Binding-site contacts:
Ligand atom C5A contacts residue TYR277 of chain 1.A at 3.8 Å (hydrophobic).
Ligand atom O1 contacts residue ARG334 of chain 1.A at 4.3 Å.
Ligand atom CM2 contacts residue VAL332 of chain 1.A at 4.1 Å (hydrophobic).
Ligand atom C7A contacts residue TYR277 of chain 1.A at 3.9 Å (hydrophobic).
Ligand atom C7A contacts residue ARG377 of chain 1.A at 3.6 Å.
Ligand atom O1 contacts residue ARG377 of chain 1.A at 4.4 Å.
Ligand atom C5A contacts residue ARG334 of chain 1.A at 4.3 Å.
Ligand atom C6A contacts residue ARG377 of chain 1.A at 4.2 Å.
Ligand atom C4A contacts residue ARG377 of chain 1.A at 4.4 Å.
Ligand atom C6A contacts residue ARG334 of chain 1.A at 3.0 Å.
Ligand atom N1A contacts residue SER333 of chain 1.A at 3.7 Å.
Ligand atom C6A contacts residue TYR277 of chain 1.A at 4.2 Å (hydrophobic).
Ligand atom C5A contacts residue ARG377 of chain 1.A at 3.8 Å.
Ligand atom N1A contacts residue VAL332 of chain 1.A at 3.6 Å (h-bond).
Ligand atom C7A contacts residue SER333 of chain 1.A at 4.2 Å.
Ligand atom C6A contacts residue VAL332 of chain 1.A at 4.4 Å (hydrophobic).
Ligand atom C7A contacts residue HIS313 of chain 1.A at 4.3 Å.
Ligand atom C6A contacts residue SER333 of chain 1.A at 3.6 Å.
Ligand atom O1 contacts residue GLY335 of chain 1.A at 3.8 Å.
Ligand atom C2A contacts residue VAL332 of chain 1.A at 4.3 Å (hydrophobic).
Ligand atom C4A contacts residue TYR277 of chain 1.A at 4.3 Å (hydrophobic).
Ligand atom O1 contacts residue SER333 of chain 1.A at 3.4 Å (h-bond).
Ligand atom N4A contacts residue LEU250 of chain 1.A at 3.8 Å.
Ligand atom C5A contacts residue SER333 of chain 1.A at 4.4 Å.
Ligand atom O1 contacts residue HIS313 of chain 1.A at 3.2 Å (h-bond).
Ligand atom C6A contacts residue GLY335 of chain 1.A at 4.4 Å.
Ligand atom C2A contacts residue ARG334 of chain 1.A at 4.2 Å.
Ligand atom O1 contacts residue TYR277 of chain 1.A at 3.4 Å (h-bond).
Ligand atom N1A contacts residue ARG334 of chain 1.A at 3.0 Å (salt-bridge).

The small molecule below binds the protein below.
Small molecule (SMILES): Cc1ncc(CO)c(N)n1

Sequence of chain 1.A:
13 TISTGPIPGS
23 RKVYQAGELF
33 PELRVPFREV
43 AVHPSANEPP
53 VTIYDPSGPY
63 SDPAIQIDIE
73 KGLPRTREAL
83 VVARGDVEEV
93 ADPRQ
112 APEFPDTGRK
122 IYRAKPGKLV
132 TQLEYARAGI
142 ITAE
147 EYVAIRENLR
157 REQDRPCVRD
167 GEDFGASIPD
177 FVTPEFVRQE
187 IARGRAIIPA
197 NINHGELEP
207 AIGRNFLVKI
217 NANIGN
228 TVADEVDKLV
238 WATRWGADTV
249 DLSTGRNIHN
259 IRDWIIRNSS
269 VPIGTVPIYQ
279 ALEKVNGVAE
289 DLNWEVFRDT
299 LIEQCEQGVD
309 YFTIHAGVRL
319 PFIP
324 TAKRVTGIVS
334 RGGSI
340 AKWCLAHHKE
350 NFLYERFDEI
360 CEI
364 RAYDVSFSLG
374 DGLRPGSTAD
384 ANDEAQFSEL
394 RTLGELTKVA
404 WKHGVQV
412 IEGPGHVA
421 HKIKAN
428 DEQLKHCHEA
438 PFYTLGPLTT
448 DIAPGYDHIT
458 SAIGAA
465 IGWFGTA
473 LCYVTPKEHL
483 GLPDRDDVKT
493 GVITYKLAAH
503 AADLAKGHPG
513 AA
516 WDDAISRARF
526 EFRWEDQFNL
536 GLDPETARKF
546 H